This small molecule binds to this protein.
Small molecule (SMILES): CC(=O)N[C@H]1[C@H]([C@H](O)[C@H](O)CO)O[C@@](OC[C@H]2O[C@@H](O[C@H]3[C@H](O)[C@@H](O)[C@H](O)O[C@@H]3CO)[C@H](O)[C@@H](O)[C@H]2O)(C(=O)O)C[C@@H]1O

Binding-site contacts:
Ligand atom O1B contacts residue ARG104 of chain 37.C at 2.8 Å (salt-bridge).
Ligand atom C11 contacts residue ILE233 of chain 37.C at 3.8 Å (hydrophobic).
Ligand atom C5 contacts residue PRO231 of chain 37.C at 3.7 Å (hydrophobic).
Ligand atom C4 contacts residue PRO231 of chain 37.C at 3.5 Å (hydrophobic).
Ligand atom C10 contacts residue ASN275 of chain 37.A at 3.3 Å.
Ligand atom O7 contacts residue ARG270 of chain 37.A at 3.8 Å.
Ligand atom C4 contacts residue ASP91 of chain 37.C at 3.2 Å.
Ligand atom C3 contacts residue ASP232 of chain 37.C at 4.0 Å.
Ligand atom O4 contacts residue ASN275 of chain 37.A at 3.0 Å (h-bond).
Ligand atom C11 contacts residue PRO231 of chain 37.C at 3.7 Å (hydrophobic).
Ligand atom N5 contacts residue PRO231 of chain 37.C at 2.9 Å (h-bond).
Ligand atom C5 contacts residue PRO274 of chain 37.A at 4.0 Å (hydrophobic).
Ligand atom C3 contacts residue ARG104 of chain 37.C at 3.8 Å.
Ligand atom O3 contacts residue PRO274 of chain 37.A at 3.8 Å.
Ligand atom O10 contacts residue ARG270 of chain 37.A at 3.3 Å.
Ligand atom C3 contacts residue PRO274 of chain 37.A at 3.8 Å (hydrophobic).
Ligand atom C4 contacts residue ARG104 of chain 37.C at 3.9 Å.
Ligand atom O4 contacts residue ASP91 of chain 37.C at 2.7 Å (salt-bridge).
Ligand atom N5 contacts residue ASP232 of chain 37.C at 4.1 Å.
Ligand atom O7 contacts residue PRO274 of chain 37.A at 3.4 Å.
Ligand atom C11 contacts residue GLY234 of chain 37.C at 3.8 Å.
Ligand atom C11 contacts residue ASP232 of chain 37.C at 3.8 Å.
Ligand atom O10 contacts residue ASN275 of chain 37.A at 2.9 Å (h-bond).
Ligand atom O3 contacts residue ASP91 of chain 37.C at 4.0 Å.
Ligand atom C3 contacts residue ARG95 of chain 37.C at 3.9 Å.
Ligand atom C1 contacts residue ARG104 of chain 37.C at 3.6 Å.
Ligand atom C3 contacts residue PRO274 of chain 37.A at 4.1 Å (hydrophobic).
Ligand atom O6 contacts residue ASP91 of chain 37.C at 3.1 Å.
Ligand atom C4 contacts residue ASN275 of chain 37.A at 3.8 Å.
Ligand atom C4 contacts residue ASP232 of chain 37.C at 3.5 Å.
Ligand atom C5 contacts residue ASN275 of chain 37.A at 3.6 Å.
Ligand atom N5 contacts residue ASN275 of chain 37.A at 3.6 Å (h-bond).
Ligand atom O3 contacts residue GLY282 of chain 37.A at 3.4 Å.
Ligand atom O4 contacts residue PRO231 of chain 37.C at 3.8 Å.
Ligand atom C6 contacts residue ASP91 of chain 37.C at 3.8 Å.
Ligand atom O4 contacts residue ARG95 of chain 37.C at 3.6 Å (salt-bridge).
Ligand atom C10 contacts residue PRO231 of chain 37.C at 3.8 Å (hydrophobic).
Ligand atom O4 contacts residue ASP232 of chain 37.C at 2.7 Å (salt-bridge).
Ligand atom O6 contacts residue PRO274 of chain 37.A at 3.7 Å.
Ligand atom C4 contacts residue PRO274 of chain 37.A at 4.0 Å (hydrophobic).

Sequence of chain 37.C:
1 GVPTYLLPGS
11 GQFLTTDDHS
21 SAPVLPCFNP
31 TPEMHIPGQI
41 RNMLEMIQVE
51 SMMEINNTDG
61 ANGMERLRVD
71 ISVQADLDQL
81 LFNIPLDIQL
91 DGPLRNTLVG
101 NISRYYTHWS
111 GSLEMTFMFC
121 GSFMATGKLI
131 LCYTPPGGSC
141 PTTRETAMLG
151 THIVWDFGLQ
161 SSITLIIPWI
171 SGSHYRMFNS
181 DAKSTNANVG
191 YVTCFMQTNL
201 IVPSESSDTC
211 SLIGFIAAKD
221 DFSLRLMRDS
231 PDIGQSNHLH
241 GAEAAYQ

Sequence of chain 37.A:
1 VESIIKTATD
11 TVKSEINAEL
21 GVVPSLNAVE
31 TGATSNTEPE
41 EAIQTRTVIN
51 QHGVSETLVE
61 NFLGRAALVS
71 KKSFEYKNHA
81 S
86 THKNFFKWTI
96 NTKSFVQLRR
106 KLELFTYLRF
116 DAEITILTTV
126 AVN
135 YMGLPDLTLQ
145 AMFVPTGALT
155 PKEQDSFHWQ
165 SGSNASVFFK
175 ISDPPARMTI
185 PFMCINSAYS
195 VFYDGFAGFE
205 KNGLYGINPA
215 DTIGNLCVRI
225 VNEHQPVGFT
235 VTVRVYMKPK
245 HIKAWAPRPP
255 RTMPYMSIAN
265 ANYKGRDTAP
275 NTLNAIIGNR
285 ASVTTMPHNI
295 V